Sequence of chain 1.A:
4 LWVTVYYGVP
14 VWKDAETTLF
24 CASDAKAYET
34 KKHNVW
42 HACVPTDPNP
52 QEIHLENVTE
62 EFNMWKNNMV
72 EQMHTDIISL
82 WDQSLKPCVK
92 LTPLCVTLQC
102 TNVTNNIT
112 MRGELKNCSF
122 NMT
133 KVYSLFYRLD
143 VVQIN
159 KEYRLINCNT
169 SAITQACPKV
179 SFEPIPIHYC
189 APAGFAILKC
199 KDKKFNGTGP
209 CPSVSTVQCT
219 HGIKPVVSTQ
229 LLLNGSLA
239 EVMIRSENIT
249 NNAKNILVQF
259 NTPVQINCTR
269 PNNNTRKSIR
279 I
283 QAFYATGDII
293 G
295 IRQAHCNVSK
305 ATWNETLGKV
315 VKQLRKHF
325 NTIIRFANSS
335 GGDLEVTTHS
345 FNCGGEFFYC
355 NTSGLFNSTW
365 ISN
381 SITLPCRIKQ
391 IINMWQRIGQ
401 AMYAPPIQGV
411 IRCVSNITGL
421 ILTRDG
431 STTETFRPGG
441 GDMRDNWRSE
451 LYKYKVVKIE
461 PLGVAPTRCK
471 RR

Binding-site contacts:
Ligand atom C4 contacts residue NAG1 of chain 1.N at 3.6 Å.
Ligand atom C3 contacts residue ASN355 of chain 1.A at 3.9 Å.
Ligand atom C7 contacts residue ASN355 of chain 1.A at 3.7 Å.
Ligand atom O6 contacts residue BMA3 of chain 1.N at 4.2 Å.
Ligand atom O5 contacts residue NAG1 of chain 1.N at 4.3 Å.
Ligand atom O3 contacts residue NAG1 of chain 1.N at 4.3 Å.
Ligand atom C4 contacts residue ASN355 of chain 1.A at 4.2 Å.
Ligand atom C6 contacts residue NAG2 of chain 1.N at 4.5 Å.
Ligand atom O5 contacts residue SER357 of chain 1.A at 3.9 Å.
Ligand atom C3 contacts residue NAG1 of chain 1.N at 3.4 Å.
Ligand atom C1 contacts residue ASN355 of chain 1.A at 1.4 Å.
Ligand atom O4 contacts residue NAG1 of chain 1.N at 3.1 Å (h-bond).
Ligand atom C6 contacts residue ASN355 of chain 1.A at 4.5 Å.
Ligand atom C8 contacts residue ASN355 of chain 1.A at 4.3 Å.
Ligand atom C8 contacts residue ARG387 of chain 1.A at 3.3 Å.
Ligand atom C8 contacts residue TYR31 of chain 1.G at 3.4 Å (hydrophobic).
Ligand atom C1 contacts residue NAG1 of chain 1.N at 3.8 Å.
Ligand atom C5 contacts residue SER357 of chain 1.A at 4.2 Å.
Ligand atom O5 contacts residue ASN355 of chain 1.A at 2.2 Å (h-bond).
Ligand atom C6 contacts residue SER357 of chain 1.A at 4.2 Å.
Ligand atom O5 contacts residue NAG2 of chain 1.N at 4.5 Å.
Ligand atom C2 contacts residue NAG1 of chain 1.N at 4.4 Å.
Ligand atom C5 contacts residue ASN355 of chain 1.A at 3.5 Å.
Ligand atom O6 contacts residue ASN355 of chain 1.A at 4.2 Å.
Ligand atom N2 contacts residue ASN355 of chain 1.A at 3.1 Å (h-bond).
Ligand atom O7 contacts residue ASN355 of chain 1.A at 4.3 Å.
Ligand atom C2 contacts residue ASN355 of chain 1.A at 2.6 Å.
Ligand atom O7 contacts residue NAG2 of chain 1.N at 4.2 Å.
Ligand atom C1 contacts residue SER357 of chain 1.A at 4.2 Å.
Ligand atom C5 contacts residue NAG1 of chain 1.N at 3.6 Å.
Ligand atom O6 contacts residue SER357 of chain 1.A at 3.6 Å.
Ligand atom O4 contacts residue NAG2 of chain 1.N at 4.3 Å.

A small-molecule ligand and the protein it binds are described below.
Small molecule (SMILES): CC(=O)N[C@H]1[C@H](O[C@H]2[C@H](O)[C@@H](NC(C)=O)CO[C@@H]2CO)O[C@H](CO)[C@@H](O)[C@@H]1O

Sequence of chain 1.G:
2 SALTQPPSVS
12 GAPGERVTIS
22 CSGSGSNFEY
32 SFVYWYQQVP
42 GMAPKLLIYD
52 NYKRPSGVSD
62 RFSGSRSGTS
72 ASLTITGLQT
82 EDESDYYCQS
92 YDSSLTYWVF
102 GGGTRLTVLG